Sequence of chain 1.A:
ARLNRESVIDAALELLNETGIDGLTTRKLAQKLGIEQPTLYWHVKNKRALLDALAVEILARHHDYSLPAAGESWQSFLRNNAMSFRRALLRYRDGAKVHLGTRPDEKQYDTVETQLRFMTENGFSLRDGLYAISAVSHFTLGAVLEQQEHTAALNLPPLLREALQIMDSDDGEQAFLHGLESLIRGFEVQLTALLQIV

Binding-site contacts:
Ligand atom C41 contacts residue SER137 of chain 1.A at 3.5 Å.
Ligand atom O11 contacts residue MG1 of chain 1.B at 2.0 Å.
Ligand atom C42 contacts residue ILE133 of chain 1.A at 3.8 Å (hydrophobic).
Ligand atom C21 contacts residue GLN115 of chain 1.A at 3.7 Å.
Ligand atom O10 contacts residue ARG103 of chain 1.A at 3.2 Å.
Ligand atom O6 contacts residue VAL112 of chain 1.A at 3.0 Å.
Ligand atom C3 contacts residue GLN115 of chain 1.A at 3.5 Å.
Ligand atom C9 contacts residue LEU173 of chain 2.A at 3.8 Å (hydrophobic).
Ligand atom C1B contacts residue MG1 of chain 1.B at 3.5 Å.
Ligand atom C1 contacts residue VAL112 of chain 1.A at 3.9 Å (hydrophobic).
Ligand atom C4 contacts residue GLN115 of chain 1.A at 3.7 Å.
Ligand atom O21 contacts residue HIS63 of chain 1.A at 2.6 Å (h-bond).
Ligand atom C5 contacts residue GLN115 of chain 1.A at 3.5 Å.
Ligand atom C10 contacts residue ARG103 of chain 1.A at 3.9 Å.
Ligand atom O3 contacts residue ASN81 of chain 1.A at 2.9 Å (h-bond).
Ligand atom C11 contacts residue MG1 of chain 1.B at 3.1 Å.
Ligand atom C12 contacts residue MG1 of chain 1.B at 3.0 Å.
Ligand atom C3 contacts residue HIS63 of chain 1.A at 3.8 Å.
Ligand atom C21 contacts residue HIS63 of chain 1.A at 3.6 Å.
Ligand atom C43 contacts residue PHE85 of chain 1.A at 3.4 Å (hydrophobic).
Ligand atom O1C contacts residue PHE85 of chain 1.A at 3.2 Å.
Ligand atom C8 contacts residue LEU173 of chain 2.A at 3.6 Å (hydrophobic).
Ligand atom O21 contacts residue GLN115 of chain 1.A at 3.4 Å (h-bond).
Ligand atom C62 contacts residue ILE133 of chain 1.A at 3.6 Å (hydrophobic).
Ligand atom N4 contacts residue ASN81 of chain 1.A at 2.7 Å (h-bond).
Ligand atom C43 contacts residue ASN81 of chain 1.A at 3.2 Å.
Ligand atom O1 contacts residue VAL112 of chain 1.A at 3.7 Å.
Ligand atom C2 contacts residue GLN115 of chain 1.A at 3.8 Å.
Ligand atom C42 contacts residue ASN81 of chain 1.A at 3.3 Å.
Ligand atom O10 contacts residue THR102 of chain 1.A at 3.8 Å.
Ligand atom O21 contacts residue SER66 of chain 1.A at 3.5 Å.
Ligand atom O3 contacts residue HIS63 of chain 1.A at 2.8 Å (h-bond).
Ligand atom O6 contacts residue PRO104 of chain 1.A at 3.3 Å.
Ligand atom O3 contacts residue GLN115 of chain 1.A at 3.4 Å (h-bond).
Ligand atom O12 contacts residue HIS99 of chain 1.A at 3.0 Å (h-bond).
Ligand atom C43 contacts residue SER137 of chain 1.A at 3.8 Å.
Ligand atom C9 contacts residue ARG103 of chain 1.A at 3.8 Å.
Ligand atom O12 contacts residue MG1 of chain 1.B at 1.8 Å.
Ligand atom C42 contacts residue SER137 of chain 1.A at 3.2 Å.
Ligand atom N21 contacts residue VAL112 of chain 1.A at 3.8 Å.

Sequence of chain 2.A:
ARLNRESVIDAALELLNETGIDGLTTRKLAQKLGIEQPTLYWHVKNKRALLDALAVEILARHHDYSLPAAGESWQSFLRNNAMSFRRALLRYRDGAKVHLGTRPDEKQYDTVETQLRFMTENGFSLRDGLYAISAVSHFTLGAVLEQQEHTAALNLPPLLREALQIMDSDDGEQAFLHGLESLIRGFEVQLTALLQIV

A protein and the small-molecule ligand that binds it are described below.
Small molecule (SMILES): CN(C)C1C(O)=C(C(N)=O)C(=O)[C@@]2(O)C(O)=C3C(=O)c4c(O)cccc4[C@@](C)(O)[C@H]3C[C@@H]12